The small molecule below binds the protein below.
Small molecule (SMILES): O=c1ccn([C@@H]2O[C@H](CO[P](=O)(O)O[C@H]3[C@@H](O)[C@H](n4ccc(=O)[nH]c4=O)O[C@@H]3CO[P](=O)(O)O[C@H]3[C@@H](O)[C@H](n4ccc(=O)[nH]c4=O)O[C@@H]3CO[P](=O)(O)O[C@H]3[C@@H](O)[C@H](n4ccc(=O)[nH]c4=O)O[C@@H]3CO[P](=O)(O)O[C@H]3[C@@H](O)[C@H](n4ccc(=O)[nH]c4=O)O[C@@H]3COP(=O)=O)[C@@H](O)[C@H]2O)c(=O)[nH]1

Binding-site contacts:
Ligand atom O2 contacts residue A1 of chain 1.HA at 3.4 Å (h-bond).
Ligand atom O3' contacts residue SER155 of chain 2.C at 3.4 Å (h-bond).
Ligand atom O2 contacts residue A5 of chain 1.HA at 3.2 Å (h-bond).
Ligand atom N3 contacts residue A7 of chain 1.HA at 3.1 Å (h-bond).
Ligand atom OP1 contacts residue SER155 of chain 2.C at 2.6 Å (h-bond).
Ligand atom O2' contacts residue VAL38 of chain 2.C at 3.1 Å (h-bond).
Ligand atom C2 contacts residue A7 of chain 1.HA at 3.2 Å.
Ligand atom C2' contacts residue A1 of chain 1.HA at 3.1 Å.
Ligand atom O2 contacts residue A3 of chain 1.HA at 3.5 Å (h-bond).
Ligand atom O3' contacts residue ALA40 of chain 2.C at 3.5 Å.
Ligand atom N3 contacts residue A6 of chain 1.HA at 2.7 Å (h-bond).
Ligand atom N1 contacts residue A1 of chain 1.HA at 3.1 Å (h-bond).
Ligand atom OP2 contacts residue ALA40 of chain 2.C at 3.5 Å.
Ligand atom C4' contacts residue SER17 of chain 2.DA at 3.5 Å.
Ligand atom O2' contacts residue THR36 of chain 1.BA at 2.3 Å (h-bond).
Ligand atom O2 contacts residue A7 of chain 1.HA at 3.0 Å (h-bond).
Ligand atom O4 contacts residue A6 of chain 1.HA at 2.3 Å (h-bond).
Ligand atom C2 contacts residue A6 of chain 1.HA at 3.4 Å.
Ligand atom O4' contacts residue SER17 of chain 2.DA at 3.0 Å (h-bond).
Ligand atom O2 contacts residue A6 of chain 1.HA at 3.5 Å.
Ligand atom O4 contacts residue A7 of chain 1.HA at 3.1 Å (h-bond).
Ligand atom C4 contacts residue A6 of chain 1.HA at 3.1 Å.
Ligand atom C2' contacts residue A3 of chain 1.HA at 3.5 Å.
Ligand atom C4 contacts residue A7 of chain 1.HA at 3.4 Å.
Ligand atom C2 contacts residue A5 of chain 1.HA at 3.1 Å.
Ligand atom N3 contacts residue A5 of chain 1.HA at 2.9 Å (h-bond).
Ligand atom O2 contacts residue A4 of chain 1.HA at 3.4 Å (h-bond).
Ligand atom C2 contacts residue A1 of chain 1.HA at 3.1 Å.
Ligand atom O4 contacts residue A1 of chain 1.HA at 3.0 Å (h-bond).
Ligand atom P contacts residue SER155 of chain 2.C at 3.5 Å.
Ligand atom C4 contacts residue A5 of chain 1.HA at 3.2 Å.
Ligand atom O2' contacts residue SER17 of chain 2.DA at 3.0 Å.
Ligand atom C4 contacts residue A1 of chain 1.HA at 3.4 Å.
Ligand atom O2' contacts residue A3 of chain 1.HA at 2.8 Å (h-bond).
Ligand atom N3 contacts residue A1 of chain 1.HA at 3.4 Å (h-bond).
Ligand atom O4 contacts residue A5 of chain 1.HA at 2.5 Å (h-bond).
Ligand atom C3' contacts residue A1 of chain 1.HA at 3.3 Å.
Ligand atom O4 contacts residue A4 of chain 1.HA at 3.0 Å (h-bond).
Ligand atom N3 contacts residue A4 of chain 1.HA at 3.5 Å (h-bond).
Ligand atom OP1 contacts residue ARG79 of chain 2.C at 3.1 Å (salt-bridge).

Sequence of chain 1.BA:
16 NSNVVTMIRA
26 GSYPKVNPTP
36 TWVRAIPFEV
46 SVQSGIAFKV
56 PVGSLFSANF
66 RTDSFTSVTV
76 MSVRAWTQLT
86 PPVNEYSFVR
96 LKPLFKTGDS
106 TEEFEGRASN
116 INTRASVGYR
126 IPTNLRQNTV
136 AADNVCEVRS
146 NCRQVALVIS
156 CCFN

Sequence of chain 2.C:
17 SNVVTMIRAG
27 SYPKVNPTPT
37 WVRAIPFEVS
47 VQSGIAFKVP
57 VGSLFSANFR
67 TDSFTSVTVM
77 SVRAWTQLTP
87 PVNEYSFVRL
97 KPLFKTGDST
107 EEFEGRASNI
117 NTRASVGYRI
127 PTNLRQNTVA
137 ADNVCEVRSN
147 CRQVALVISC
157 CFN

Sequence of chain 2.DA:
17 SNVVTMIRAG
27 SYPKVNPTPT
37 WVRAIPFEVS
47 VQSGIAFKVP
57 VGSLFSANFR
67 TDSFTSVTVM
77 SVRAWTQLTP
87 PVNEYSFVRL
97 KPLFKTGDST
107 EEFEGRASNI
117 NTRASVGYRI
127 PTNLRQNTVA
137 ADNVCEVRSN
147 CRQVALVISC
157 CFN